Binding-site contacts:
Ligand atom C6 contacts residue 8581 of chain 2.C at 4.2 Å.
Ligand atom C7 contacts residue HIS87 of chain 2.A at 3.7 Å.
Ligand atom C5 contacts residue HIS87 of chain 2.A at 4.1 Å.
Ligand atom C11 contacts residue HIS87 of chain 2.A at 4.1 Å.
Ligand atom C13 contacts residue 8581 of chain 2.C at 4.4 Å.
Ligand atom O1 contacts residue 8581 of chain 2.C at 4.4 Å.
Ligand atom O1 contacts residue HIS87 of chain 2.A at 3.2 Å.
Ligand atom O6 contacts residue HIS87 of chain 2.A at 2.8 Å (h-bond).
Ligand atom O6 contacts residue TYR82 of chain 2.A at 3.0 Å (h-bond).
Ligand atom C7 contacts residue 8581 of chain 2.C at 3.8 Å.
Ligand atom C12 contacts residue ILE91 of chain 2.A at 4.2 Å (hydrophobic).
Ligand atom C12 contacts residue TYR82 of chain 2.A at 4.3 Å (hydrophobic).
Ligand atom C13 contacts residue ILE90 of chain 2.A at 3.8 Å (hydrophobic).
Ligand atom O6 contacts residue THR85 of chain 2.A at 3.4 Å (h-bond).
Ligand atom O4 contacts residue THR85 of chain 2.A at 4.4 Å.
Ligand atom C13 contacts residue ILE91 of chain 2.A at 4.1 Å (hydrophobic).
Ligand atom C6 contacts residue TYR82 of chain 2.A at 3.1 Å (hydrophobic).
Ligand atom O5 contacts residue 8581 of chain 2.C at 3.9 Å.
Ligand atom C5 contacts residue 8581 of chain 2.C at 4.1 Å.
Ligand atom C10 contacts residue HIS87 of chain 2.A at 4.5 Å.
Ligand atom C4 contacts residue THR85 of chain 2.A at 4.2 Å.
Ligand atom C8 contacts residue HIS87 of chain 2.A at 3.9 Å.
Ligand atom C1 contacts residue 8581 of chain 2.C at 3.9 Å.
Ligand atom C6 contacts residue HIS87 of chain 2.A at 4.0 Å.
Ligand atom C13 contacts residue HIS87 of chain 2.A at 3.7 Å.
Ligand atom C2 contacts residue HIS87 of chain 2.A at 4.0 Å.
Ligand atom O3 contacts residue THR85 of chain 2.A at 4.4 Å.
Ligand atom C12 contacts residue 8581 of chain 2.C at 4.3 Å.
Ligand atom O5 contacts residue HIS87 of chain 2.A at 3.1 Å (h-bond).
Ligand atom C10 contacts residue TYR82 of chain 2.A at 4.2 Å (hydrophobic).
Ligand atom C12 contacts residue HIS87 of chain 2.A at 3.8 Å.
Ligand atom C1 contacts residue HIS87 of chain 2.A at 3.7 Å.

The small molecule below binds the protein below.
Small molecule (SMILES): CCCCCCCO[C@@H]1O[C@H](CO)[C@@H](O)[C@H](O)[C@H]1O

Sequence of chain 2.A:
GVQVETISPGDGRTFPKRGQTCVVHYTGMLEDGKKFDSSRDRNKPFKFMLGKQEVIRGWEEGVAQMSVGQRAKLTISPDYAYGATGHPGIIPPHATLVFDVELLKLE